Binding-site contacts:
Ligand atom OXT contacts residue TYR202 of chain 1.A at 3.6 Å.
Ligand atom OXT contacts residue PHE207 of chain 1.A at 4.0 Å.
Ligand atom O contacts residue LEU117 of chain 1.D at 4.5 Å.
Ligand atom N contacts residue PHE159 of chain 1.A at 3.1 Å (h-bond).
Ligand atom C contacts residue THR204 of chain 1.A at 3.2 Å.
Ligand atom N contacts residue TYR202 of chain 1.A at 4.0 Å.
Ligand atom CA contacts residue PHE63 of chain 1.D at 4.1 Å (hydrophobic).
Ligand atom C contacts residue ARG65 of chain 1.D at 3.6 Å.
Ligand atom O contacts residue THR204 of chain 1.A at 3.7 Å.
Ligand atom OXT contacts residue THR204 of chain 1.A at 2.3 Å (h-bond).
Ligand atom OXT contacts residue PHE63 of chain 1.D at 4.1 Å.
Ligand atom CA contacts residue PHE159 of chain 1.A at 3.3 Å (hydrophobic).
Ligand atom N contacts residue SER158 of chain 1.A at 4.4 Å.
Ligand atom CA contacts residue SER129 of chain 1.D at 4.1 Å.
Ligand atom O contacts residue SER129 of chain 1.D at 2.7 Å (h-bond).
Ligand atom CA contacts residue THR204 of chain 1.A at 4.3 Å.
Ligand atom C contacts residue PHE63 of chain 1.D at 3.7 Å (hydrophobic).
Ligand atom CA contacts residue LEU117 of chain 1.D at 4.0 Å (hydrophobic).
Ligand atom O contacts residue ARG65 of chain 1.D at 2.7 Å (salt-bridge).
Ligand atom N contacts residue GLU157 of chain 1.A at 4.4 Å.
Ligand atom C contacts residue LEU117 of chain 1.D at 4.2 Å (hydrophobic).
Ligand atom N contacts residue PHE63 of chain 1.D at 4.0 Å.
Ligand atom C contacts residue SER129 of chain 1.D at 3.7 Å.
Ligand atom O contacts residue PHE63 of chain 1.D at 3.7 Å.
Ligand atom OXT contacts residue ARG65 of chain 1.D at 3.2 Å (salt-bridge).
Ligand atom C contacts residue PHE159 of chain 1.A at 4.5 Å (hydrophobic).
Ligand atom N contacts residue PHE207 of chain 1.A at 4.2 Å.

The protein below binds the small molecule below.
Small molecule (SMILES): NCC(=O)O

Sequence of chain 1.D:
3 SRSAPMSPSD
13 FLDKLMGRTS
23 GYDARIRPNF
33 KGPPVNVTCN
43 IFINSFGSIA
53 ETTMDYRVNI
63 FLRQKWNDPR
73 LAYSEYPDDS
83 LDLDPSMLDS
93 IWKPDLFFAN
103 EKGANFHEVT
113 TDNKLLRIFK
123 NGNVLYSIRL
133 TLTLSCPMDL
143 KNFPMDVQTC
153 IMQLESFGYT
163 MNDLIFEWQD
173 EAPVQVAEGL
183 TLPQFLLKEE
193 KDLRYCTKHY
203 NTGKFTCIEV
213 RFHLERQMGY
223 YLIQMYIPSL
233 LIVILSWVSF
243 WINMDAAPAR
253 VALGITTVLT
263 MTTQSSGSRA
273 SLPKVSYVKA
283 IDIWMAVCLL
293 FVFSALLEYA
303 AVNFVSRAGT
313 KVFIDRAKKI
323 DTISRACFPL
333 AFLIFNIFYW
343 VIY

Sequence of chain 1.A:
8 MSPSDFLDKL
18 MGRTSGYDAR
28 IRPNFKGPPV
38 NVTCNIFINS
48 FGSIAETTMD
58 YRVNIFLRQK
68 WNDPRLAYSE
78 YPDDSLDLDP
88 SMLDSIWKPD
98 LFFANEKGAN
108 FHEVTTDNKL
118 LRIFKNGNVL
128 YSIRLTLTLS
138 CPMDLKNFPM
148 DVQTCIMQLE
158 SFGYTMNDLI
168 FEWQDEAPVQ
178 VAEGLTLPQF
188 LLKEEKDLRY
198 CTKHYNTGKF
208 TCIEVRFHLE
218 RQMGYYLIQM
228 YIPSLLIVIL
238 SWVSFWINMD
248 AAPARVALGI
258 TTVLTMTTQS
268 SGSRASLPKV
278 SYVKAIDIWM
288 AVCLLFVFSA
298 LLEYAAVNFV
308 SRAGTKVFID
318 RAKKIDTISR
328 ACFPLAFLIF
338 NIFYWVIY